Binding-site contacts:
Ligand atom C3 contacts residue NAG1 of chain 2.N at 4.1 Å.
Ligand atom C2 contacts residue HIS2 of chain 2.B at 4.5 Å.
Ligand atom O2 contacts residue BMA1 of chain 2.P at 3.0 Å (h-bond).
Ligand atom O6 contacts residue NAG1 of chain 2.N at 4.5 Å.
Ligand atom C2 contacts residue NAG1 of chain 2.N at 2.9 Å.
Ligand atom O4 contacts residue BMA1 of chain 2.P at 4.0 Å.
Ligand atom O2 contacts residue NAG1 of chain 2.N at 3.4 Å (h-bond).
Ligand atom C3 contacts residue BMA1 of chain 2.P at 2.5 Å.
Ligand atom C4 contacts residue BMA1 of chain 2.P at 3.6 Å.
Ligand atom C1 contacts residue NAG1 of chain 2.N at 1.7 Å.
Ligand atom O3 contacts residue BMA1 of chain 2.P at 1.1 Å.
Ligand atom C2 contacts residue BMA1 of chain 2.P at 3.2 Å.
Ligand atom O2 contacts residue HIS2 of chain 2.B at 3.4 Å (h-bond).
Ligand atom O5 contacts residue NAG1 of chain 2.N at 2.5 Å (h-bond).
Ligand atom C5 contacts residue NAG1 of chain 2.N at 3.8 Å.

A small-molecule ligand and the protein it binds are described below.
Small molecule (SMILES): OC[C@H]1O[C@@H](O)[C@@H](O)[C@@H](O)[C@@H]1O

Sequence of chain 2.B:
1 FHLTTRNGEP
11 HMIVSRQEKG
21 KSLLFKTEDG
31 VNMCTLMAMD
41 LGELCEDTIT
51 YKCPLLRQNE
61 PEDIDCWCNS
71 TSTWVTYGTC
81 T